Sequence of chain 1.A:
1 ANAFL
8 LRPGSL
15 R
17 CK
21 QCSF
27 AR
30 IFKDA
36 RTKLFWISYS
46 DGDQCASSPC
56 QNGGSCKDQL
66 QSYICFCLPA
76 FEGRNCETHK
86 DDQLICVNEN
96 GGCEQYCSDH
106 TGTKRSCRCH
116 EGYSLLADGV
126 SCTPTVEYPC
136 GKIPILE

A protein and the small-molecule ligand that binds it are described below.
Small molecule (SMILES): C[C@@H]1O[C@@H](O)[C@@H](O)[C@H](O)[C@@H]1O

Binding-site contacts:
Ligand atom C5 contacts residue PHE135 of chain 1.C at 4.4 Å (hydrophobic).
Ligand atom C6 contacts residue ARG130 of chain 1.C at 3.7 Å.
Ligand atom C6 contacts residue CYS72 of chain 1.A at 4.4 Å (hydrophobic).
Ligand atom O5 contacts residue ARG126 of chain 1.C at 3.6 Å.
Ligand atom C3 contacts residue SER60 of chain 1.A at 3.6 Å.
Ligand atom O3 contacts residue GLY58 of chain 1.A at 4.4 Å.
Ligand atom O2 contacts residue SER60 of chain 1.A at 2.8 Å (h-bond).
Ligand atom C5 contacts residue SER60 of chain 1.A at 3.5 Å.
Ligand atom C6 contacts residue PHE135 of chain 1.C at 3.0 Å (hydrophobic).
Ligand atom C5 contacts residue PHE71 of chain 1.A at 4.2 Å (hydrophobic).
Ligand atom O5 contacts residue SER60 of chain 1.A at 2.5 Å (h-bond).
Ligand atom C5 contacts residue GLY58 of chain 1.A at 4.5 Å.
Ligand atom C3 contacts residue GLY58 of chain 1.A at 3.8 Å.
Ligand atom O2 contacts residue GLY59 of chain 1.A at 4.4 Å.
Ligand atom C4 contacts residue LEU73 of chain 1.A at 4.3 Å (hydrophobic).
Ligand atom C4 contacts residue SER60 of chain 1.A at 4.2 Å.
Ligand atom C1 contacts residue GLY59 of chain 1.A at 4.1 Å.
Ligand atom C4 contacts residue GLY58 of chain 1.A at 4.5 Å.
Ligand atom C1 contacts residue SER60 of chain 1.A at 1.4 Å.
Ligand atom O5 contacts residue PHE71 of chain 1.A at 4.3 Å.
Ligand atom C2 contacts residue SER60 of chain 1.A at 2.5 Å.
Ligand atom C1 contacts residue ARG126 of chain 1.C at 4.2 Å.

Sequence of chain 1.C:
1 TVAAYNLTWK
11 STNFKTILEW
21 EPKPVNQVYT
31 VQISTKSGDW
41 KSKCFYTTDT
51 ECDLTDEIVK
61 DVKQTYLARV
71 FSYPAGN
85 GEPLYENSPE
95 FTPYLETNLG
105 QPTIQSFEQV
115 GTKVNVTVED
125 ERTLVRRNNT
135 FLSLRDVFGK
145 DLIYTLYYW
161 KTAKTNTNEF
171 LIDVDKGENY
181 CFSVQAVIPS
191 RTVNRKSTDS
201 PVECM